This protein binds this small molecule.
Small molecule (SMILES): CC(=O)N[C@H]1[C@H](O[C@H]2[C@H](O)[C@@H](NC(C)=O)CO[C@@H]2CO)O[C@H](CO)[C@@H](O)[C@@H]1O

Sequence of chain 1.B:
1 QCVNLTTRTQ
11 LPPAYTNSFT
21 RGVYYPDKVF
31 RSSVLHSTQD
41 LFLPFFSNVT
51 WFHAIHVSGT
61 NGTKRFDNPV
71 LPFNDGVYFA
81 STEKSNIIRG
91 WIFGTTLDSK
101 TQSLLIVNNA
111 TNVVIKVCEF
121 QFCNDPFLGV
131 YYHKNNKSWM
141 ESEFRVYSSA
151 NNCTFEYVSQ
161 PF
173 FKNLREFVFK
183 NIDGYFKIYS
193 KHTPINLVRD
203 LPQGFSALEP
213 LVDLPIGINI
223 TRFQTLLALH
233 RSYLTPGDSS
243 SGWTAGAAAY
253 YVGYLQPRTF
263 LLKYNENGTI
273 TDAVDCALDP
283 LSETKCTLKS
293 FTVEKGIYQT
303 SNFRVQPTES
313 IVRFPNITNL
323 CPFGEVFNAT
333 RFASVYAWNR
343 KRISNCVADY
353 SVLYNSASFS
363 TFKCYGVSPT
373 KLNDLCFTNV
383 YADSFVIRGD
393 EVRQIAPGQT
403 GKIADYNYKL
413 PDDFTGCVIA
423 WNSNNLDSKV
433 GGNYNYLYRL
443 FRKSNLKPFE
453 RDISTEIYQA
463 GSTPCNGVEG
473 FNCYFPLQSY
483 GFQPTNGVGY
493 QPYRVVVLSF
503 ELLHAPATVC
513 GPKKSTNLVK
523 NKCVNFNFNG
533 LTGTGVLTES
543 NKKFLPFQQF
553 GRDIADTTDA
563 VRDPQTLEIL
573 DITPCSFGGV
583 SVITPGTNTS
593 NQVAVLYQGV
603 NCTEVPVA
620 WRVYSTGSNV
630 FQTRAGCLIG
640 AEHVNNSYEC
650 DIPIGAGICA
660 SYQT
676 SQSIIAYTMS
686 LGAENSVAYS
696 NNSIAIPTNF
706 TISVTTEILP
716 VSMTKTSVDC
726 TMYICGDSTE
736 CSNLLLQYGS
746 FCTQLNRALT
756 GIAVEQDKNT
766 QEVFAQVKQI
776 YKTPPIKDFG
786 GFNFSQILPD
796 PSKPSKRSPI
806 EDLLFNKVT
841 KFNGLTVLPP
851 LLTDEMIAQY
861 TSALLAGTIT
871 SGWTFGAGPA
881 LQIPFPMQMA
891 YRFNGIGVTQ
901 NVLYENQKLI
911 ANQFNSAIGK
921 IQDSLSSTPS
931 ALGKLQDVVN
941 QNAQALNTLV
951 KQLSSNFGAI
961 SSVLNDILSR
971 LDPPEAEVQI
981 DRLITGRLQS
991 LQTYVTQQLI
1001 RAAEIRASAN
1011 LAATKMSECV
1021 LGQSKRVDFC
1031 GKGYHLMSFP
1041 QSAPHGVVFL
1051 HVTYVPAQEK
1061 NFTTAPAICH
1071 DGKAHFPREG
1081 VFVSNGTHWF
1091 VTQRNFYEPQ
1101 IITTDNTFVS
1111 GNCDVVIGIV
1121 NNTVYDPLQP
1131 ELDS

Binding-site contacts:
Ligand atom N2 contacts residue ASN1121 of chain 1.B at 2.9 Å (h-bond).
Ligand atom C4 contacts residue ASN1121 of chain 1.B at 4.2 Å.
Ligand atom C7 contacts residue ASN1121 of chain 1.B at 3.5 Å.
Ligand atom C1 contacts residue ASN1121 of chain 1.B at 1.4 Å.
Ligand atom C5 contacts residue ASN1121 of chain 1.B at 3.6 Å.
Ligand atom C8 contacts residue ILE1119 of chain 1.B at 3.6 Å (hydrophobic).
Ligand atom O7 contacts residue ASN1121 of chain 1.B at 3.7 Å.
Ligand atom C3 contacts residue ASN1121 of chain 1.B at 3.8 Å.
Ligand atom C2 contacts residue ASN1121 of chain 1.B at 2.4 Å.
Ligand atom O5 contacts residue ASN1121 of chain 1.B at 2.4 Å (h-bond).